Sequence of chain 3.A:
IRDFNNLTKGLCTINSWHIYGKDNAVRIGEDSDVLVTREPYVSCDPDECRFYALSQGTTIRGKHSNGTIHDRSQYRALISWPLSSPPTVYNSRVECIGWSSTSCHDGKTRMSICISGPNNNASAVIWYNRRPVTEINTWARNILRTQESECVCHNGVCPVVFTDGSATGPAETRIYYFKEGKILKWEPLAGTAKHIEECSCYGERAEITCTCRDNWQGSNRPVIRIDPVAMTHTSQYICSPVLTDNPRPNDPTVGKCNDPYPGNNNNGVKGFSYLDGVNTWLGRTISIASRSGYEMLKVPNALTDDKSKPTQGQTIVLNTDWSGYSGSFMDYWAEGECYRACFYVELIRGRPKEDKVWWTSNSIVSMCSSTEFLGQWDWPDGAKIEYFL

Sequence of chain 1.A:
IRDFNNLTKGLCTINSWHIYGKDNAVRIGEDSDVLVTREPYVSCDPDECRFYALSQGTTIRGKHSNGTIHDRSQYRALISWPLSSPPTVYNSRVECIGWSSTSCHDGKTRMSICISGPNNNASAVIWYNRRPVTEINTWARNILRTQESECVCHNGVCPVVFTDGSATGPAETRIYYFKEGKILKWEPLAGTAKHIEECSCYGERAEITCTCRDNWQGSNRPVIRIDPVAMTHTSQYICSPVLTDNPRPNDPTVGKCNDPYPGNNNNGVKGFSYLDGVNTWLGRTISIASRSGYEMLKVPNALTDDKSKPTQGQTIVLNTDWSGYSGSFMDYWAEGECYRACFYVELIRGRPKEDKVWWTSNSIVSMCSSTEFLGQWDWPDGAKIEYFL

A small-molecule ligand and the protein it binds are described below.
Small molecule (SMILES): OC[C@H]1O[C@H](O)[C@H](O)[C@@H](O)[C@@H]1O

Binding-site contacts:
Ligand atom O1 contacts residue ARG27 of chain 3.A at 3.1 Å (salt-bridge).
Ligand atom O6 contacts residue HIS70 of chain 1.A at 4.2 Å.
Ligand atom C6 contacts residue GLY67 of chain 1.A at 3.9 Å.
Ligand atom O3 contacts residue ARG27 of chain 3.A at 3.8 Å.
Ligand atom C2 contacts residue GLY67 of chain 1.A at 4.3 Å.
Ligand atom C1 contacts residue HIS64 of chain 1.A at 4.5 Å.
Ligand atom C5 contacts residue GLY67 of chain 1.A at 4.2 Å.
Ligand atom O5 contacts residue GLY67 of chain 1.A at 4.3 Å.
Ligand atom O3 contacts residue GLY67 of chain 1.A at 4.2 Å.
Ligand atom O4 contacts residue SER73 of chain 1.A at 3.5 Å.
Ligand atom C1 contacts residue ASN66 of chain 1.A at 3.7 Å.
Ligand atom C1 contacts residue ARG27 of chain 3.A at 4.0 Å.
Ligand atom C2 contacts residue ASN66 of chain 1.A at 3.5 Å.
Ligand atom O2 contacts residue ARG27 of chain 3.A at 2.9 Å (salt-bridge).
Ligand atom O2 contacts residue ASN66 of chain 1.A at 3.9 Å.
Ligand atom C2 contacts residue ARG27 of chain 3.A at 3.9 Å.
Ligand atom O4 contacts residue GLY67 of chain 1.A at 4.2 Å.
Ligand atom C2 contacts residue HIS64 of chain 1.A at 3.5 Å.
Ligand atom O4 contacts residue HIS70 of chain 1.A at 4.2 Å.
Ligand atom C6 contacts residue HIS70 of chain 1.A at 3.5 Å.
Ligand atom O3 contacts residue GLN56 of chain 1.A at 3.7 Å.
Ligand atom O1 contacts residue TYR75 of chain 1.A at 3.9 Å.
Ligand atom C4 contacts residue GLY67 of chain 1.A at 3.6 Å.
Ligand atom O3 contacts residue THR68 of chain 1.A at 3.4 Å.
Ligand atom C3 contacts residue ARG27 of chain 3.A at 3.9 Å.
Ligand atom C3 contacts residue TYR75 of chain 1.A at 4.5 Å (hydrophobic).
Ligand atom O5 contacts residue ASN66 of chain 1.A at 3.9 Å.
Ligand atom C3 contacts residue GLY67 of chain 1.A at 4.4 Å.
Ligand atom O2 contacts residue HIS64 of chain 1.A at 2.6 Å (h-bond).